A small-molecule ligand and the protein it binds are described below.
Small molecule (SMILES): CNC(=O)CNc1ccccc1C(=O)NC

Sequence of chain 1.B:
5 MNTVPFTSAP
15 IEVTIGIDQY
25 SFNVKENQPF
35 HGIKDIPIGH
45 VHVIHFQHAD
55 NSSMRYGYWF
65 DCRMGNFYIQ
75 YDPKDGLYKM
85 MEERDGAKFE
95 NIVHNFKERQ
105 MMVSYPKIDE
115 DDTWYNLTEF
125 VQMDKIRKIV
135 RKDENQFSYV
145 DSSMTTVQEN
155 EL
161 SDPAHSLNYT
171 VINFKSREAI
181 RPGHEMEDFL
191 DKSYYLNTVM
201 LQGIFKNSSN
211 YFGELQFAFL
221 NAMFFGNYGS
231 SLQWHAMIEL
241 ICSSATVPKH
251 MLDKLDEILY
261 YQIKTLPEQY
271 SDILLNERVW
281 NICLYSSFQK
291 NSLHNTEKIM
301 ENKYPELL

Binding-site contacts:
Ligand atom C contacts residue LEU274 of chain 1.B at 4.2 Å (hydrophobic).
Ligand atom C contacts residue ALA222 of chain 1.B at 3.2 Å (hydrophobic).
Ligand atom C6 contacts residue ARG59 of chain 1.B at 3.7 Å.
Ligand atom C7 contacts residue ARG59 of chain 1.B at 3.9 Å.
Ligand atom C5 contacts residue SER146 of chain 1.B at 4.0 Å.
Ligand atom C8 contacts residue GLN51 of chain 1.B at 4.0 Å.
Ligand atom O1 contacts residue ARG59 of chain 1.B at 3.3 Å (salt-bridge).
Ligand atom N contacts residue MET223 of chain 1.B at 4.3 Å.
Ligand atom N2 contacts residue TYR270 of chain 1.B at 3.9 Å.
Ligand atom N1 contacts residue TYR270 of chain 1.B at 3.3 Å.
Ligand atom C7 contacts residue GLN51 of chain 1.B at 3.7 Å.
Ligand atom N1 contacts residue ARG59 of chain 1.B at 4.1 Å.
Ligand atom O contacts residue ILE273 of chain 1.B at 3.4 Å.
Ligand atom C1 contacts residue TYR270 of chain 1.B at 3.5 Å (hydrophobic).
Ligand atom C2 contacts residue GLY226 of chain 1.B at 4.2 Å.
Ligand atom C4 contacts residue GLY226 of chain 1.B at 4.0 Å.
Ligand atom C7 contacts residue SER56 of chain 1.B at 3.4 Å.
Ligand atom C1 contacts residue ILE273 of chain 1.B at 4.1 Å (hydrophobic).
Ligand atom C9 contacts residue ARG59 of chain 1.B at 3.8 Å.
Ligand atom C6 contacts residue MET58 of chain 1.B at 4.3 Å (hydrophobic).
Ligand atom N contacts residue GLY226 of chain 1.B at 4.2 Å.
Ligand atom C6 contacts residue SER57 of chain 1.B at 3.7 Å.
Ligand atom C2 contacts residue MET223 of chain 1.B at 3.5 Å (hydrophobic).
Ligand atom C3 contacts residue ARG59 of chain 1.B at 3.8 Å.
Ligand atom C6 contacts residue SER56 of chain 1.B at 3.6 Å.
Ligand atom C8 contacts residue ARG59 of chain 1.B at 3.9 Å.
Ligand atom C5 contacts residue ARG59 of chain 1.B at 3.8 Å.
Ligand atom C4 contacts residue ARG59 of chain 1.B at 4.1 Å.
Ligand atom O1 contacts residue TYR270 of chain 1.B at 3.7 Å.
Ligand atom C5 contacts residue PHE225 of chain 1.B at 3.9 Å (hydrophobic).
Ligand atom O contacts residue TYR270 of chain 1.B at 3.8 Å.
Ligand atom N contacts residue TYR270 of chain 1.B at 3.9 Å.
Ligand atom N contacts residue ILE273 of chain 1.B at 3.9 Å.
Ligand atom C9 contacts residue GLN51 of chain 1.B at 3.9 Å.
Ligand atom C9 contacts residue TYR270 of chain 1.B at 4.0 Å (hydrophobic).
Ligand atom C4 contacts residue PHE225 of chain 1.B at 4.1 Å (hydrophobic).
Ligand atom C contacts residue GLY226 of chain 1.B at 3.7 Å.
Ligand atom C contacts residue MET223 of chain 1.B at 3.2 Å (hydrophobic).
Ligand atom C2 contacts residue TYR270 of chain 1.B at 3.4 Å (hydrophobic).
Ligand atom O1 contacts residue GLN51 of chain 1.B at 3.0 Å (h-bond).